Binding-site contacts:
Ligand atom C1 contacts residue ASN1121 of chain 1.A at 1.4 Å.
Ligand atom C5 contacts residue ASN1121 of chain 1.A at 3.6 Å.
Ligand atom C3 contacts residue ASN1121 of chain 1.A at 3.7 Å.
Ligand atom O5 contacts residue ASN1121 of chain 1.A at 2.4 Å (h-bond).
Ligand atom C4 contacts residue ASN1121 of chain 1.A at 4.2 Å.
Ligand atom N2 contacts residue ASN1121 of chain 1.A at 2.8 Å (h-bond).
Ligand atom C2 contacts residue ASN1121 of chain 1.A at 2.4 Å.
Ligand atom C7 contacts residue ASN1121 of chain 1.A at 3.5 Å.
Ligand atom O7 contacts residue ASN1121 of chain 1.A at 3.7 Å.

A protein and the small-molecule ligand that binds it are described below.
Small molecule (SMILES): CC(=O)N[C@@H]1[C@@H](O)[C@H](O)[C@@H](CO)O[C@H]1O

Sequence of chain 1.A:
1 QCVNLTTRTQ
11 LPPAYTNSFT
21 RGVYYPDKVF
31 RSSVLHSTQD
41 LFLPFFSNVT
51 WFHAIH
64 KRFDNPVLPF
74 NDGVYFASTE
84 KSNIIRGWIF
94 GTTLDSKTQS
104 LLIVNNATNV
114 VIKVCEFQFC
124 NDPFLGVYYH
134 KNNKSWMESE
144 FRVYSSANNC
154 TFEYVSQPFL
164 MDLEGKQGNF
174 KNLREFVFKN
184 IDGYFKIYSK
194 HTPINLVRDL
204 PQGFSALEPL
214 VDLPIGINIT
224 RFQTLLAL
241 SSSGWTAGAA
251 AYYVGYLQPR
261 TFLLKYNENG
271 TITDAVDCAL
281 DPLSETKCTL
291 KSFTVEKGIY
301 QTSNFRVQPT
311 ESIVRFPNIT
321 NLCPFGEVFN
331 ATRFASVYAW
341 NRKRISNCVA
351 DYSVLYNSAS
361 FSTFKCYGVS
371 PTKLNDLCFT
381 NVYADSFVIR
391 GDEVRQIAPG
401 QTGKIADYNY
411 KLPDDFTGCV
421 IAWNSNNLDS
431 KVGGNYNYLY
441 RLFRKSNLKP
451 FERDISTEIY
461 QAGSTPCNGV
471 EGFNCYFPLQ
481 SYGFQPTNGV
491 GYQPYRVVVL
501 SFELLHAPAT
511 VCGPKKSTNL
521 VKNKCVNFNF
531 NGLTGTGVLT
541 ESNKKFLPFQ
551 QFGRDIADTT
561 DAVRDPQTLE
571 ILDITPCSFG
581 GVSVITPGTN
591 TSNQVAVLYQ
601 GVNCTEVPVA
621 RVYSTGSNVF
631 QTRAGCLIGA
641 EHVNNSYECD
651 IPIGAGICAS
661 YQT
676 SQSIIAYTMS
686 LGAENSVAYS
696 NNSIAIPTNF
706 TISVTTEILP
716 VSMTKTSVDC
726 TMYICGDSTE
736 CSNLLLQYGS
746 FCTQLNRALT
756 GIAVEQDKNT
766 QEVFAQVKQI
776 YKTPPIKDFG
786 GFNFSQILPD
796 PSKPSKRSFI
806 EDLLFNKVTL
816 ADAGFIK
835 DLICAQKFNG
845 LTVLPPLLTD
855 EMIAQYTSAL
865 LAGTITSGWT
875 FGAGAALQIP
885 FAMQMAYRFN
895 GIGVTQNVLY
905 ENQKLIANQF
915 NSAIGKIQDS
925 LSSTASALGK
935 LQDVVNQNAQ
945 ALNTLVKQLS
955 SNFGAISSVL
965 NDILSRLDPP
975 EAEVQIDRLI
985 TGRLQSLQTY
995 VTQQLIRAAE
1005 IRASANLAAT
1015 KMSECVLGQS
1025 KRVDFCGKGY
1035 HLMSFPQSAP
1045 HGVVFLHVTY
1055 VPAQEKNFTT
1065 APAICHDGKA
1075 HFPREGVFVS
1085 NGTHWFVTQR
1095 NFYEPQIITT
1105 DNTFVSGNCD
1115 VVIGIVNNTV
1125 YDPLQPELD